Binding-site contacts:
Ligand atom C4 contacts residue ASP12 of chain 1.A at 3.9 Å.
Ligand atom C8 contacts residue THR14 of chain 1.A at 3.8 Å.
Ligand atom C7 contacts residue ASN71 of chain 1.A at 3.3 Å.
Ligand atom O5 contacts residue ARG16 of chain 1.A at 3.2 Å (salt-bridge).
Ligand atom O5 contacts residue ASN71 of chain 1.A at 2.2 Å (h-bond).
Ligand atom O3 contacts residue ARG16 of chain 1.A at 3.2 Å (salt-bridge).
Ligand atom O6 contacts residue PHE63 of chain 1.A at 4.2 Å.
Ligand atom C6 contacts residue PHE63 of chain 1.A at 3.2 Å (hydrophobic).
Ligand atom C2 contacts residue SER73 of chain 1.A at 4.1 Å.
Ligand atom C8 contacts residue PHE63 of chain 1.A at 4.1 Å (hydrophobic).
Ligand atom C4 contacts residue ASN71 of chain 1.A at 4.0 Å.
Ligand atom O3 contacts residue ARG75 of chain 1.A at 3.5 Å (salt-bridge).
Ligand atom C3 contacts residue ARG75 of chain 1.A at 3.5 Å.
Ligand atom C4 contacts residue ARG75 of chain 1.A at 3.4 Å.
Ligand atom C7 contacts residue ARG75 of chain 1.A at 4.1 Å.
Ligand atom C8 contacts residue SER18 of chain 1.A at 3.3 Å.
Ligand atom O5 contacts residue LEU66 of chain 1.A at 3.9 Å.
Ligand atom O7 contacts residue ASN71 of chain 1.A at 3.4 Å (h-bond).
Ligand atom C8 contacts residue ARG75 of chain 1.A at 3.7 Å.
Ligand atom N2 contacts residue ASN71 of chain 1.A at 2.9 Å (h-bond).
Ligand atom C8 contacts residue CYS17 of chain 1.A at 3.5 Å (hydrophobic).
Ligand atom C6 contacts residue LEU66 of chain 1.A at 3.9 Å (hydrophobic).
Ligand atom C2 contacts residue ASN71 of chain 1.A at 2.5 Å.
Ligand atom O7 contacts residue ARG75 of chain 1.A at 3.7 Å.
Ligand atom O6 contacts residue ARG16 of chain 1.A at 2.8 Å (salt-bridge).
Ligand atom C5 contacts residue ARG16 of chain 1.A at 4.0 Å.
Ligand atom C5 contacts residue ASN71 of chain 1.A at 3.4 Å.
Ligand atom O4 contacts residue ARG75 of chain 1.A at 2.8 Å (salt-bridge).
Ligand atom C3 contacts residue ASN71 of chain 1.A at 3.8 Å.
Ligand atom C6 contacts residue ASP12 of chain 1.A at 3.8 Å.
Ligand atom C1 contacts residue ASN71 of chain 1.A at 1.4 Å.
Ligand atom O6 contacts residue LEU66 of chain 1.A at 4.1 Å.
Ligand atom O7 contacts residue THR14 of chain 1.A at 2.6 Å (h-bond).
Ligand atom C1 contacts residue SER73 of chain 1.A at 3.5 Å.
Ligand atom C7 contacts residue THR14 of chain 1.A at 3.5 Å.
Ligand atom C8 contacts residue SER73 of chain 1.A at 4.2 Å.
Ligand atom C7 contacts residue SER73 of chain 1.A at 4.2 Å.
Ligand atom C3 contacts residue ARG16 of chain 1.A at 3.9 Å.
Ligand atom N2 contacts residue SER73 of chain 1.A at 3.4 Å (h-bond).
Ligand atom C6 contacts residue ARG16 of chain 1.A at 3.8 Å.

A small-molecule ligand and the protein it binds are described below.
Small molecule (SMILES): CC(=O)N[C@H]1[C@H](O[C@H]2[C@H](O)[C@@H](NC(C)=O)CO[C@@H]2CO)O[C@H](CO)[C@@H](O[C@@H]2O[C@H](CO[C@H]3O[C@H](CO)[C@@H](O)[C@H](O)[C@@H]3O)[C@@H](O)[C@H](O)[C@@H]2O)[C@@H]1O

Sequence of chain 1.A:
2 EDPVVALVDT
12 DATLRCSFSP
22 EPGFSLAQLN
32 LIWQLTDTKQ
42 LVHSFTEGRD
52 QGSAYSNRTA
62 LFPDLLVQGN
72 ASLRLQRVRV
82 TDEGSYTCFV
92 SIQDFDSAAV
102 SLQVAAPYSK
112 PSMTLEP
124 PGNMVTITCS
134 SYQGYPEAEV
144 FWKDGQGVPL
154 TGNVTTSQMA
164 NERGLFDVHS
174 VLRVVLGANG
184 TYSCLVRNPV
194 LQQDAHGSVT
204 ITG